Binding-site contacts:
Ligand atom O23 contacts residue TRP671 of chain 1.A at 3.5 Å.
Ligand atom O24 contacts residue VAL741 of chain 1.A at 2.9 Å (h-bond).
Ligand atom C14 contacts residue MET812 of chain 1.A at 4.0 Å (hydrophobic).
Ligand atom O24 contacts residue MET812 of chain 1.A at 4.0 Å.
Ligand atom O27 contacts residue MET663 of chain 1.A at 3.9 Å.
Ligand atom C11 contacts residue ILE690 of chain 1.A at 3.9 Å (hydrophobic).
Ligand atom C6 contacts residue ASP700 of chain 1.A at 3.3 Å.
Ligand atom O29 contacts residue TYR726 of chain 1.A at 2.9 Å (h-bond).
Ligand atom C6 contacts residue ILE738 of chain 1.A at 3.9 Å (hydrophobic).
Ligand atom C5 contacts residue ILE738 of chain 1.A at 3.5 Å (hydrophobic).
Ligand atom C6 contacts residue TYR726 of chain 1.A at 3.5 Å (hydrophobic).
Ligand atom O24 contacts residue ALA744 of chain 1.A at 4.0 Å.
Ligand atom C5 contacts residue ASP823 of chain 1.A at 4.1 Å.
Ligand atom O25 contacts residue GLU739 of chain 1.A at 3.9 Å.
Ligand atom C1 contacts residue ASP700 of chain 1.A at 3.3 Å.
Ligand atom C2 contacts residue ASP823 of chain 1.A at 4.0 Å.
Ligand atom O25 contacts residue ILE740 of chain 1.A at 3.7 Å.
Ligand atom C1 contacts residue ASP823 of chain 1.A at 3.8 Å.
Ligand atom C16 contacts residue MET812 of chain 1.A at 3.8 Å (hydrophobic).
Ligand atom C19 contacts residue MET812 of chain 1.A at 3.9 Å (hydrophobic).
Ligand atom C17 contacts residue MET812 of chain 1.A at 3.7 Å (hydrophobic).
Ligand atom O30 contacts residue LYS692 of chain 1.A at 2.8 Å (salt-bridge).
Ligand atom O12 contacts residue ILE738 of chain 1.A at 3.8 Å.
Ligand atom C4 contacts residue ILE738 of chain 1.A at 3.8 Å (hydrophobic).
Ligand atom O13 contacts residue LYS692 of chain 1.A at 3.1 Å (salt-bridge).
Ligand atom O23 contacts residue MET812 of chain 1.A at 3.5 Å.
Ligand atom C10 contacts residue ILE690 of chain 1.A at 4.0 Å (hydrophobic).
Ligand atom O25 contacts residue PHE820 of chain 1.A at 4.1 Å.
Ligand atom C18 contacts residue MET812 of chain 1.A at 3.5 Å (hydrophobic).
Ligand atom O29 contacts residue ILE738 of chain 1.A at 3.8 Å.
Ligand atom O29 contacts residue ASP700 of chain 1.A at 2.5 Å (salt-bridge).
Ligand atom C14 contacts residue ILE690 of chain 1.A at 3.9 Å (hydrophobic).
Ligand atom C16 contacts residue VAL741 of chain 1.A at 3.8 Å (hydrophobic).
Ligand atom C5 contacts residue TYR726 of chain 1.A at 3.5 Å (hydrophobic).
Ligand atom O30 contacts residue ASP695 of chain 1.A at 3.7 Å.
Ligand atom C15 contacts residue MET812 of chain 1.A at 4.0 Å (hydrophobic).
Ligand atom O25 contacts residue VAL741 of chain 1.A at 2.7 Å (h-bond).
Ligand atom O12 contacts residue ILE822 of chain 1.A at 4.0 Å.
Ligand atom C6 contacts residue ASP823 of chain 1.A at 4.0 Å.
Ligand atom O30 contacts residue ASP823 of chain 1.A at 3.3 Å (salt-bridge).

Sequence of chain 1.A:
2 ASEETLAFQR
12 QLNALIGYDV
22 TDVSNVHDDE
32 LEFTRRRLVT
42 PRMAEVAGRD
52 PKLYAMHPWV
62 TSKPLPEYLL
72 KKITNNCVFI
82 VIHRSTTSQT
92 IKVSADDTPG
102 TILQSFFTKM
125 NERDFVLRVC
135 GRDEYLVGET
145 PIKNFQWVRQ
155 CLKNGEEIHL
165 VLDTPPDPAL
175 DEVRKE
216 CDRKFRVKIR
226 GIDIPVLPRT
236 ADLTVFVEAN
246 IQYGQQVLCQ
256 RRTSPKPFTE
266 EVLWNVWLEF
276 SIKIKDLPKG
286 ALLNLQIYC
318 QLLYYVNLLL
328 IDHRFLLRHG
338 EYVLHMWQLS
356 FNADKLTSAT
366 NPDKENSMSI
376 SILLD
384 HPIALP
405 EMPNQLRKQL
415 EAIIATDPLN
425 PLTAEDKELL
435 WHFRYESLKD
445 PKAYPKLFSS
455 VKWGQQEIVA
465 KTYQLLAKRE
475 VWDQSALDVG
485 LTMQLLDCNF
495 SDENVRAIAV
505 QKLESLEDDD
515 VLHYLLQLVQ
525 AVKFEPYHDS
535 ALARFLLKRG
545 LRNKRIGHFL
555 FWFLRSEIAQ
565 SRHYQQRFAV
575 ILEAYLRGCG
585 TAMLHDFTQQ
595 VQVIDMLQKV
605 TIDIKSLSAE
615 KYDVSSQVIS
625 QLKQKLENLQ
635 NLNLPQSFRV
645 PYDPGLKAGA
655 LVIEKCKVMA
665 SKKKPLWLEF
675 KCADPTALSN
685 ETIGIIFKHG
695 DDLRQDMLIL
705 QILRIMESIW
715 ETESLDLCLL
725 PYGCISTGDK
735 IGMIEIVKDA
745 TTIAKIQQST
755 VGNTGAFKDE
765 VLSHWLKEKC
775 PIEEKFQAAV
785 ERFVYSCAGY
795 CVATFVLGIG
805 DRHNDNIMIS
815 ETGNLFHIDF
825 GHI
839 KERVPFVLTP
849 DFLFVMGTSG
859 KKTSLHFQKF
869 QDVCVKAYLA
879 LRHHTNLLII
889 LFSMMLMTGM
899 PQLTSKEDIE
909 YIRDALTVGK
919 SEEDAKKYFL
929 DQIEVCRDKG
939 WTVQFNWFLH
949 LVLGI

A small-molecule ligand and the protein it binds are described below.
Small molecule (SMILES): O=c1c(O)c(-c2cc(O)c(O)c(O)c2)oc2cc(O)cc(O)c12